Binding-site contacts:
Ligand atom N1 contacts residue LEU98 of chain 1.B at 2.9 Å (h-bond).
Ligand atom O2 contacts residue GLY101 of chain 1.B at 3.7 Å.
Ligand atom C11 contacts residue LEU98 of chain 1.B at 3.5 Å (hydrophobic).
Ligand atom C11 contacts residue GLY101 of chain 1.B at 3.8 Å.
Ligand atom C10 contacts residue LEU98 of chain 1.B at 3.9 Å (hydrophobic).
Ligand atom O3 contacts residue ASN147 of chain 1.B at 2.3 Å (h-bond).
Ligand atom N1 contacts residue TYR97 of chain 1.B at 3.5 Å.
Ligand atom C14 contacts residue LEU149 of chain 1.B at 3.6 Å (hydrophobic).
Ligand atom O3 contacts residue ASP160 of chain 1.B at 3.8 Å.
Ligand atom C5 contacts residue ASP160 of chain 1.B at 3.9 Å.
Ligand atom C4 contacts residue GLY22 of chain 1.B at 4.0 Å.
Ligand atom S2 contacts residue ASN147 of chain 1.B at 3.5 Å (h-bond).
Ligand atom C15 contacts residue GLY101 of chain 1.B at 3.7 Å.
Ligand atom C12 contacts residue LEU98 of chain 1.B at 3.8 Å (hydrophobic).
Ligand atom C13 contacts residue LEU21 of chain 1.B at 3.5 Å (hydrophobic).
Ligand atom C7 contacts residue LEU149 of chain 1.B at 3.5 Å (hydrophobic).
Ligand atom C2 contacts residue ARG146 of chain 1.B at 3.9 Å.
Ligand atom C13 contacts residue TYR97 of chain 1.B at 3.4 Å (hydrophobic).
Ligand atom C9 contacts residue LEU21 of chain 1.B at 4.0 Å (hydrophobic).
Ligand atom N3 contacts residue LEU21 of chain 1.B at 3.8 Å.
Ligand atom C3 contacts residue GLY24 of chain 1.B at 3.4 Å.
Ligand atom C11 contacts residue LEU21 of chain 1.B at 3.5 Å (hydrophobic).
Ligand atom N3 contacts residue LEU98 of chain 1.B at 3.2 Å (h-bond).
Ligand atom N3 contacts residue GLY101 of chain 1.B at 3.3 Å.
Ligand atom C12 contacts residue GLY101 of chain 1.B at 3.3 Å.
Ligand atom C15 contacts residue PRO99 of chain 1.B at 3.4 Å (hydrophobic).
Ligand atom N3 contacts residue PRO99 of chain 1.B at 3.9 Å.
Ligand atom N2 contacts residue LEU149 of chain 1.B at 3.5 Å.
Ligand atom N1 contacts residue LEU21 of chain 1.B at 3.8 Å.
Ligand atom C13 contacts residue LEU98 of chain 1.B at 2.8 Å (hydrophobic).
Ligand atom O3 contacts residue ARG146 of chain 1.B at 3.9 Å.
Ligand atom C4 contacts residue LYS23 of chain 1.B at 3.8 Å.
Ligand atom C6 contacts residue LYS48 of chain 1.B at 3.6 Å.
Ligand atom C8 contacts residue LEU149 of chain 1.B at 3.8 Å (hydrophobic).
Ligand atom N2 contacts residue GLU96 of chain 1.B at 3.3 Å (salt-bridge).
Ligand atom C12 contacts residue LEU21 of chain 1.B at 3.6 Å (hydrophobic).
Ligand atom N2 contacts residue ALA46 of chain 1.B at 3.6 Å.
Ligand atom C10 contacts residue LEU149 of chain 1.B at 3.9 Å (hydrophobic).
Ligand atom C17 contacts residue ARG146 of chain 1.B at 3.5 Å.
Ligand atom O2 contacts residue LEU21 of chain 1.B at 3.7 Å.

This small molecule binds to this protein.
Small molecule (SMILES): CNC(=O)c1cnc(N)c2cc(-c3ccc(S(=O)(=O)NC(C)(C)C)cc3)sc12

Sequence of chain 1.B:
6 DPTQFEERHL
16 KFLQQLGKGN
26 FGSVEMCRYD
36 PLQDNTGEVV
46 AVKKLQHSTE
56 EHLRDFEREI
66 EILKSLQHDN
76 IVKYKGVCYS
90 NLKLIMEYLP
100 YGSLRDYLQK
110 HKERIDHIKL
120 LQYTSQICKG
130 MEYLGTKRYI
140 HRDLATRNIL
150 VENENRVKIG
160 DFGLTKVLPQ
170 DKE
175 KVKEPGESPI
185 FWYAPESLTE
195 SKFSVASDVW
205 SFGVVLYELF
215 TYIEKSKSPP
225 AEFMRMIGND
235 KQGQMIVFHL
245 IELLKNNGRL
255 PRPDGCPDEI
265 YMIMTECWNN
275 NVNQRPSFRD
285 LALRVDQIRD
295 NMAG